Binding-site contacts:
Ligand atom C7 contacts residue ASN136 of chain 1.C at 3.3 Å.
Ligand atom O7 contacts residue ASN136 of chain 1.C at 3.5 Å (h-bond).
Ligand atom C1 contacts residue ASN136 of chain 1.C at 1.5 Å.
Ligand atom C8 contacts residue HIS139 of chain 1.C at 3.5 Å.
Ligand atom C5 contacts residue ASN136 of chain 1.C at 3.8 Å.
Ligand atom N2 contacts residue ASN136 of chain 1.C at 3.0 Å (h-bond).
Ligand atom O5 contacts residue ASN136 of chain 1.C at 2.5 Å (h-bond).
Ligand atom C2 contacts residue ASN136 of chain 1.C at 2.5 Å.
Ligand atom C3 contacts residue ASN136 of chain 1.C at 3.9 Å.
Ligand atom C8 contacts residue ASN136 of chain 1.C at 3.8 Å.
Ligand atom C4 contacts residue ASN136 of chain 1.C at 4.4 Å.

The small molecule below binds the protein below.
Small molecule (SMILES): CC(=O)N[C@@H]1[C@@H](O)[C@H](O)[C@@H](CO)O[C@H]1O

Sequence of chain 1.C:
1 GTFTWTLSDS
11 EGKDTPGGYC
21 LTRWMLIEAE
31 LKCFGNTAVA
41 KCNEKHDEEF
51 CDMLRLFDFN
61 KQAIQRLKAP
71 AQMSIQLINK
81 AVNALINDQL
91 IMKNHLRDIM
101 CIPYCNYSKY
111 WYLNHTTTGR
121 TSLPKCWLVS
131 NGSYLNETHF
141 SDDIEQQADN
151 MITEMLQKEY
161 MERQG